A small-molecule ligand and the protein it binds are described below.
Small molecule (SMILES): Cn1c(=O)c2nc(C=O)c(=O)[nH]c2n(C)c1=O

Binding-site contacts:
Ligand atom O17 contacts residue B591 of chain 2.H at 3.4 Å.
Ligand atom O12 contacts residue TYR158 of chain 2.B at 2.7 Å (h-bond).
Ligand atom O12 contacts residue LYS129 of chain 2.B at 3.8 Å.
Ligand atom O13 contacts residue LYS129 of chain 2.B at 3.0 Å.
Ligand atom N10 contacts residue B591 of chain 2.H at 3.7 Å.
Ligand atom C11 contacts residue B591 of chain 2.H at 3.9 Å.
Ligand atom C9 contacts residue B591 of chain 2.H at 3.5 Å.
Ligand atom C1 contacts residue B591 of chain 2.H at 3.3 Å.
Ligand atom N2 contacts residue B591 of chain 2.H at 3.4 Å.
Ligand atom N7 contacts residue B591 of chain 2.H at 3.5 Å (h-bond).
Ligand atom C9 contacts residue LYS129 of chain 2.B at 4.2 Å.
Ligand atom N4 contacts residue B591 of chain 2.H at 3.6 Å (h-bond).
Ligand atom C3 contacts residue B591 of chain 2.H at 3.5 Å.
Ligand atom O13 contacts residue B591 of chain 2.H at 3.7 Å.
Ligand atom N7 contacts residue HIS157 of chain 2.B at 4.5 Å.
Ligand atom O15 contacts residue B591 of chain 2.H at 3.8 Å.
Ligand atom O12 contacts residue B591 of chain 2.H at 3.2 Å.
Ligand atom C16 contacts residue B591 of chain 2.H at 3.5 Å.
Ligand atom O12 contacts residue HIS157 of chain 2.B at 3.8 Å.
Ligand atom C6 contacts residue B591 of chain 2.H at 3.4 Å.
Ligand atom C8 contacts residue HIS157 of chain 2.B at 4.4 Å.
Ligand atom C8 contacts residue B591 of chain 2.H at 3.4 Å.
Ligand atom C11 contacts residue TYR158 of chain 2.B at 3.5 Å (hydrophobic).
Ligand atom C14 contacts residue B591 of chain 2.H at 3.8 Å.
Ligand atom C5 contacts residue B591 of chain 2.H at 3.5 Å.
Ligand atom C11 contacts residue HIS157 of chain 2.B at 3.4 Å.
Ligand atom C11 contacts residue LYS129 of chain 2.B at 4.4 Å.

Sequence of chain 2.B:
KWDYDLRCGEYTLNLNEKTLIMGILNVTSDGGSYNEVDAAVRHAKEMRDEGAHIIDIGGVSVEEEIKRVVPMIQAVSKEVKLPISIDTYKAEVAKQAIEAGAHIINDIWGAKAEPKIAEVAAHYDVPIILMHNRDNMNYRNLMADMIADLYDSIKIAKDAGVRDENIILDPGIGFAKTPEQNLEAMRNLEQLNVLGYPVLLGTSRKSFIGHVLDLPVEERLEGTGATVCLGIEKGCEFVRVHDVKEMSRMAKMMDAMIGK